This protein binds this small molecule.
Small molecule (SMILES): c1ccc2c(-c3cnn4cc(-c5ccc(N6CCNCC6)cc5)cnc34)ccnc2c1

Sequence of chain 2.C:
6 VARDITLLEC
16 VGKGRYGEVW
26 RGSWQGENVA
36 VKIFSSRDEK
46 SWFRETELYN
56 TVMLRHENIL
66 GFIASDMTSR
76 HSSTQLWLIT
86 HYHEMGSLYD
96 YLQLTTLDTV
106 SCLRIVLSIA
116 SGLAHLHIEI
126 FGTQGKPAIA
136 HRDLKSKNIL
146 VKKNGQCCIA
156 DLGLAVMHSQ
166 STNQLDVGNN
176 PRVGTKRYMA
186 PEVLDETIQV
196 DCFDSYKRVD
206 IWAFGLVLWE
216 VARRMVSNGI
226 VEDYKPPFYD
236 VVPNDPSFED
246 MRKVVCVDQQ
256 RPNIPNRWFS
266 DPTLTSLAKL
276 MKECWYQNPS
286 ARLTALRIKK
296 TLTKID

Binding-site contacts:
Ligand atom CAN contacts residue MET90 of chain 2.C at 3.9 Å (hydrophobic).
Ligand atom CAB contacts residue LYS142 of chain 2.C at 3.5 Å.
Ligand atom CAO contacts residue ASP95 of chain 2.C at 3.6 Å.
Ligand atom CAD contacts residue LEU65 of chain 2.C at 3.6 Å (hydrophobic).
Ligand atom CAE contacts residue GLY91 of chain 2.C at 3.7 Å.
Ligand atom CAH contacts residue GLU89 of chain 2.C at 3.5 Å.
Ligand atom CAM contacts residue TYR87 of chain 2.C at 3.7 Å (hydrophobic).
Ligand atom CAD contacts residue ALA35 of chain 2.C at 3.7 Å (hydrophobic).
Ligand atom CAV contacts residue GLY91 of chain 2.C at 3.6 Å.
Ligand atom CBC contacts residue LEU145 of chain 2.C at 3.7 Å (hydrophobic).
Ligand atom CAW contacts residue VAL16 of chain 2.C at 3.9 Å (hydrophobic).
Ligand atom CAL contacts residue HIS86 of chain 2.C at 3.5 Å.
Ligand atom CAL contacts residue ALA35 of chain 2.C at 3.5 Å (hydrophobic).
Ligand atom CAJ contacts residue LEU145 of chain 2.C at 3.6 Å (hydrophobic).
Ligand atom CAF contacts residue HIS88 of chain 2.C at 3.5 Å.
Ligand atom NAT contacts residue ALA35 of chain 2.C at 3.9 Å.
Ligand atom CAZ contacts residue ALA35 of chain 2.C at 3.9 Å (hydrophobic).
Ligand atom NAR contacts residue LYS37 of chain 2.C at 3.8 Å.
Ligand atom CAP contacts residue GLU89 of chain 2.C at 3.7 Å.
Ligand atom CAE contacts residue ASP95 of chain 2.C at 3.8 Å.
Ligand atom CAI contacts residue ALA155 of chain 2.C at 3.9 Å (hydrophobic).
Ligand atom NAT contacts residue HIS86 of chain 2.C at 3.8 Å.
Ligand atom CAH contacts residue TYR87 of chain 2.C at 3.6 Å (hydrophobic).
Ligand atom CAF contacts residue GLY91 of chain 2.C at 3.7 Å.
Ligand atom CAC contacts residue THR85 of chain 2.C at 3.8 Å.
Ligand atom CAE contacts residue VAL16 of chain 2.C at 3.9 Å (hydrophobic).
Ligand atom CAA contacts residue ALA155 of chain 2.C at 3.9 Å (hydrophobic).
Ligand atom NAT contacts residue TYR87 of chain 2.C at 3.8 Å.
Ligand atom CAC contacts residue LEU65 of chain 2.C at 3.6 Å (hydrophobic).
Ligand atom NBE contacts residue LEU145 of chain 2.C at 3.7 Å.
Ligand atom CAF contacts residue TYR87 of chain 2.C at 3.3 Å (hydrophobic).
Ligand atom NAT contacts residue HIS88 of chain 2.C at 3.2 Å (h-bond).
Ligand atom CAD contacts residue THR85 of chain 2.C at 3.4 Å.
Ligand atom CAY contacts residue LEU65 of chain 2.C at 3.9 Å (hydrophobic).
Ligand atom CAM contacts residue HIS88 of chain 2.C at 3.4 Å.
Ligand atom NAS contacts residue VAL24 of chain 2.C at 3.7 Å.
Ligand atom CAN contacts residue GLU89 of chain 2.C at 3.4 Å.
Ligand atom CAA contacts residue ASN143 of chain 2.C at 3.4 Å.
Ligand atom CAK contacts residue VAL16 of chain 2.C at 3.8 Å (hydrophobic).
Ligand atom CAG contacts residue ASP95 of chain 2.C at 3.7 Å.